The protein below binds the small molecule below.
Small molecule (SMILES): CC(=O)N[C@@H]1[C@@H](O)[C@H](O)[C@@H](CO)O[C@H]1O

Sequence of chain 44.I:
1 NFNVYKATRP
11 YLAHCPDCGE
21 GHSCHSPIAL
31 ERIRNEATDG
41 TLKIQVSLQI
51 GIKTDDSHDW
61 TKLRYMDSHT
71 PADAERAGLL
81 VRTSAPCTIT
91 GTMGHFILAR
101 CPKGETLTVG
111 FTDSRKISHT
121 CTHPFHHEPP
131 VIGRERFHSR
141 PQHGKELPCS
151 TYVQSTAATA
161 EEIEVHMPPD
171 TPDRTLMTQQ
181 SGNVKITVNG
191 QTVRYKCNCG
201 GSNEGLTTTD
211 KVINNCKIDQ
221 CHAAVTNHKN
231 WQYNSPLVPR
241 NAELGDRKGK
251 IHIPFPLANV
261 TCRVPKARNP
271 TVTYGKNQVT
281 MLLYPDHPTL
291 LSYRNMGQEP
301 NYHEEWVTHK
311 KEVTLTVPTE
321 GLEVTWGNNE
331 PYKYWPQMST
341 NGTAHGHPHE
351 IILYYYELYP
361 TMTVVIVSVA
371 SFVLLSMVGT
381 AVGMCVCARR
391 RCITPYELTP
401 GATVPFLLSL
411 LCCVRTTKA

Sequence of chain 44.B:
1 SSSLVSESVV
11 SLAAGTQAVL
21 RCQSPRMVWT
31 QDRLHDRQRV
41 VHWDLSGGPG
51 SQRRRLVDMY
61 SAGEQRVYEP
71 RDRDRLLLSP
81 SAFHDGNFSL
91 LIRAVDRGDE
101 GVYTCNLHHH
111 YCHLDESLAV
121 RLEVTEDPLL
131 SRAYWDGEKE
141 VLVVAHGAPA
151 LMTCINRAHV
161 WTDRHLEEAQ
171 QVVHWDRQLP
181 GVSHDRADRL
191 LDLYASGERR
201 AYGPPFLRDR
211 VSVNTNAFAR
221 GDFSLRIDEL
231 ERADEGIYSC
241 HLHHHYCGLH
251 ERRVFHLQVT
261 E

Sequence of chain 44.H:
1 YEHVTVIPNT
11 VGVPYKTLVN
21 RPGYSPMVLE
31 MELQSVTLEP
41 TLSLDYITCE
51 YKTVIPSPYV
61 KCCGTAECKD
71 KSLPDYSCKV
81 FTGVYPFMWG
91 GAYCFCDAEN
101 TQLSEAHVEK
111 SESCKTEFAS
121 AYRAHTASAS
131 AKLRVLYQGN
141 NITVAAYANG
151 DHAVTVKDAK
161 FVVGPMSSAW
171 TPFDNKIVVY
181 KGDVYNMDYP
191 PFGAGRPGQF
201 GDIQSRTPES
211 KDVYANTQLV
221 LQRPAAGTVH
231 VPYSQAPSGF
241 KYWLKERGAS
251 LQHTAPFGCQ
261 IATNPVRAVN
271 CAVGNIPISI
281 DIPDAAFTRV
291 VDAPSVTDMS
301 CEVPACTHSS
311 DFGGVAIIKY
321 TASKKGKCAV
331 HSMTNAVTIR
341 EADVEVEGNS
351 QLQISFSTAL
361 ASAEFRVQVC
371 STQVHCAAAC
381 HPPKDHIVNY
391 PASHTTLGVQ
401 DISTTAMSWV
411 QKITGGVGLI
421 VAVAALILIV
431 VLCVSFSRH

Binding-site contacts:
Ligand atom C6 contacts residue LYS115 of chain 44.H at 4.3 Å.
Ligand atom C4 contacts residue ASN259 of chain 44.I at 4.1 Å.
Ligand atom C8 contacts residue GLU198 of chain 44.B at 4.1 Å.
Ligand atom C1 contacts residue ASN259 of chain 44.I at 1.4 Å.
Ligand atom O6 contacts residue ASN259 of chain 44.I at 4.5 Å.
Ligand atom N2 contacts residue ASN259 of chain 44.I at 3.0 Å (h-bond).
Ligand atom O7 contacts residue ASN259 of chain 44.I at 2.8 Å (h-bond).
Ligand atom C2 contacts residue ASN259 of chain 44.I at 2.4 Å.
Ligand atom C8 contacts residue ASN259 of chain 44.I at 4.4 Å.
Ligand atom O6 contacts residue LYS115 of chain 44.H at 3.7 Å.
Ligand atom O6 contacts residue THR116 of chain 44.H at 3.5 Å.
Ligand atom O7 contacts residue LYS181 of chain 44.H at 4.1 Å.
Ligand atom C5 contacts residue ASN259 of chain 44.I at 3.6 Å.
Ligand atom O5 contacts residue THR116 of chain 44.H at 4.3 Å.
Ligand atom C3 contacts residue ASN259 of chain 44.I at 3.8 Å.
Ligand atom O5 contacts residue ASN259 of chain 44.I at 2.3 Å (h-bond).
Ligand atom C7 contacts residue ASN259 of chain 44.I at 3.1 Å.
Ligand atom C4 contacts residue LYS115 of chain 44.H at 4.5 Å.